Sequence of chain 1.E:
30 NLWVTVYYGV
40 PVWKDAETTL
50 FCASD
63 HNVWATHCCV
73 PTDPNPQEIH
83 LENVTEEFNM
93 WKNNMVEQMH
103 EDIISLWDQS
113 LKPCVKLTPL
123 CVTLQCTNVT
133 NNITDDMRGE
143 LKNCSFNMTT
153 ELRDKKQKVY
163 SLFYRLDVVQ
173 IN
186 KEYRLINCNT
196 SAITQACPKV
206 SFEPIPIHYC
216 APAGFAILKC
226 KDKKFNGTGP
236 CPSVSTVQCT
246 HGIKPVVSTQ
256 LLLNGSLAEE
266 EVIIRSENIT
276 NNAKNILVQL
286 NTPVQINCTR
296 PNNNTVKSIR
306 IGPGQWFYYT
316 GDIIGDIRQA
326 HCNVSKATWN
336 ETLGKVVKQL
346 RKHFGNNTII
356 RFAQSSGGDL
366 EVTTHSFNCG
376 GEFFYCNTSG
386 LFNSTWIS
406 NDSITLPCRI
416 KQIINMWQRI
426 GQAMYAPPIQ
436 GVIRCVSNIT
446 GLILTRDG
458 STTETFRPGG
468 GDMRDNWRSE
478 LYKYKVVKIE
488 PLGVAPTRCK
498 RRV

A protein and the small-molecule ligand that binds it are described below.
Small molecule (SMILES): CC(=O)N[C@H]1[C@H](O[C@H]2[C@H](O)[C@@H](NC(C)=O)CO[C@@H]2CO)O[C@H](CO)[C@@H](O)[C@@H]1O

Binding-site contacts:
Ligand atom C2 contacts residue ASN382 of chain 1.E at 2.6 Å.
Ligand atom C7 contacts residue NAG1 of chain 1.BA at 3.7 Å.
Ligand atom C3 contacts residue ASN382 of chain 1.E at 3.9 Å.
Ligand atom C1 contacts residue SER384 of chain 1.E at 4.2 Å.
Ligand atom O5 contacts residue GLN359 of chain 1.E at 4.5 Å.
Ligand atom O5 contacts residue SER384 of chain 1.E at 4.3 Å.
Ligand atom C7 contacts residue ASN382 of chain 1.E at 3.4 Å.
Ligand atom N2 contacts residue ASN382 of chain 1.E at 3.0 Å (h-bond).
Ligand atom O7 contacts residue NAG1 of chain 1.BA at 3.4 Å.
Ligand atom O5 contacts residue ASN382 of chain 1.E at 2.4 Å (h-bond).
Ligand atom C5 contacts residue GLN359 of chain 1.E at 3.8 Å.
Ligand atom O7 contacts residue ASN382 of chain 1.E at 3.5 Å (h-bond).
Ligand atom C4 contacts residue GLN359 of chain 1.E at 4.2 Å.
Ligand atom O4 contacts residue GLN359 of chain 1.E at 3.7 Å.
Ligand atom C4 contacts residue ASN382 of chain 1.E at 4.4 Å.
Ligand atom C8 contacts residue NAG1 of chain 1.BA at 3.8 Å.
Ligand atom C5 contacts residue ASN382 of chain 1.E at 3.8 Å.
Ligand atom C1 contacts residue ASN382 of chain 1.E at 1.5 Å.
Ligand atom C8 contacts residue THR368 of chain 1.E at 3.4 Å.
Ligand atom C3 contacts residue GLN359 of chain 1.E at 4.1 Å.
Ligand atom C5 contacts residue SER384 of chain 1.E at 4.4 Å.
Ligand atom C8 contacts residue THR369 of chain 1.E at 3.9 Å.